Binding-site contacts:
Ligand atom O2 contacts residue LYS136 of chain 1.D at 2.6 Å (salt-bridge).
Ligand atom N3 contacts residue LYS136 of chain 1.C at 3.0 Å (salt-bridge).
Ligand atom O5' contacts residue LYS105 of chain 1.D at 3.7 Å.
Ligand atom C4' contacts residue SER137 of chain 1.C at 3.8 Å.
Ligand atom O2 contacts residue LEU135 of chain 1.D at 3.5 Å.
Ligand atom P contacts residue GLY61 of chain 1.E at 3.7 Å.
Ligand atom O3' contacts residue TYR107 of chain 1.D at 3.7 Å.
Ligand atom O2 contacts residue LEU135 of chain 1.C at 3.2 Å.
Ligand atom C5' contacts residue TYR107 of chain 1.D at 3.7 Å (hydrophobic).
Ligand atom O2 contacts residue LYS136 of chain 1.C at 2.8 Å.
Ligand atom OP1 contacts residue GLY62 of chain 1.E at 3.3 Å.
Ligand atom OP1 contacts residue GLY134 of chain 1.D at 3.7 Å.
Ligand atom OP1 contacts residue TYR107 of chain 1.D at 3.2 Å.
Ligand atom N1 contacts residue LEU135 of chain 1.D at 3.6 Å.
Ligand atom N3 contacts residue LYS136 of chain 1.D at 3.1 Å (salt-bridge).
Ligand atom N3 contacts residue LEU135 of chain 1.D at 3.6 Å.
Ligand atom O4' contacts residue SER137 of chain 1.C at 3.5 Å.
Ligand atom OP2 contacts residue GLY62 of chain 1.E at 3.8 Å.
Ligand atom C2 contacts residue LYS136 of chain 1.D at 3.2 Å.
Ligand atom N4 contacts residue GLU133 of chain 1.D at 3.6 Å (salt-bridge).
Ligand atom N3 contacts residue LEU135 of chain 1.C at 3.8 Å.
Ligand atom C2 contacts residue LEU135 of chain 1.D at 3.4 Å (hydrophobic).
Ligand atom O2 contacts residue SER137 of chain 1.D at 3.1 Å (h-bond).
Ligand atom O2 contacts residue SER137 of chain 1.C at 3.3 Å (h-bond).
Ligand atom P contacts residue LYS105 of chain 1.D at 3.8 Å.
Ligand atom O5' contacts residue GLY62 of chain 1.D at 3.9 Å.
Ligand atom C5' contacts residue GLU133 of chain 1.D at 3.6 Å.
Ligand atom N4 contacts residue GLY134 of chain 1.D at 3.3 Å.
Ligand atom OP2 contacts residue LYS105 of chain 1.D at 3.1 Å (salt-bridge).
Ligand atom O3' contacts residue LYS105 of chain 1.D at 3.7 Å.
Ligand atom N4 contacts residue LYS136 of chain 1.C at 3.3 Å.
Ligand atom OP2 contacts residue GLY61 of chain 1.E at 3.2 Å (h-bond).
Ligand atom C2' contacts residue GLY62 of chain 1.D at 3.7 Å.
Ligand atom O5' contacts residue GLY63 of chain 1.D at 3.4 Å.
Ligand atom C2' contacts residue LEU140 of chain 1.C at 3.9 Å (hydrophobic).
Ligand atom O3' contacts residue GLY62 of chain 1.D at 3.4 Å (h-bond).
Ligand atom C5' contacts residue SER137 of chain 1.C at 3.8 Å.
Ligand atom C2 contacts residue LEU135 of chain 1.C at 3.5 Å (hydrophobic).
Ligand atom C2 contacts residue LYS136 of chain 1.C at 3.4 Å.
Ligand atom OP1 contacts residue GLY61 of chain 1.E at 3.2 Å (h-bond).

Sequence of chain 1.C:
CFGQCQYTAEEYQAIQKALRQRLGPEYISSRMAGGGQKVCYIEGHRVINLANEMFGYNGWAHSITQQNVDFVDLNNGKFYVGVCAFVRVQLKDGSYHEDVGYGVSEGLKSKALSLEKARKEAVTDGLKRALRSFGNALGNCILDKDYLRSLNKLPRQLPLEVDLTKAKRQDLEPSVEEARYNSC

The small molecule below binds the protein below.
Small molecule (SMILES): Nc1ccn([C@H]2C[C@H](O[P](=O)(O)OC[C@H]3O[C@@H](n4ccc(N)nc4=O)C[C@@H]3O[P](=O)(O)OC[C@H]3O[C@@H](n4ccc(N)nc4=O)C[C@@H]3O[P](=O)(O)OC[C@H]3O[C@@H](n4ccc(N)nc4=O)C[C@@H]3O[P](=O)(O)OC[C@H]3O[C@@H](n4ccc(N)nc4=O)C[C@@H]3O[P](=O)(O)OC[C@H]3O[C@@H](n4ccc(N)nc4=O)C[C@@H]3O[P](=O)(O)OC[C@H]3O[C@@H](n4ccc(N)nc4=O)C[C@@H]3O[P](=O)(O)OC[C@H]3O[C@@H](n4ccc(N)nc4=O)C[C@@H]3O[P](=O)(O)OC[C@H]3O[C@@H](n4ccc(N)nc4=O)C[C@@H]3O)[C@@H](CO)O2)c(=O)n1

Sequence of chain 1.E:
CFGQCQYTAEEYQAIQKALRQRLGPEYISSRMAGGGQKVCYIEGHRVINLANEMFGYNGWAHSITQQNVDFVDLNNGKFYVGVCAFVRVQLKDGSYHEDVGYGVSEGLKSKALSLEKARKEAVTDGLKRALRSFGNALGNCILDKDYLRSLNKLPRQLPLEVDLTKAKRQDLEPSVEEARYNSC

Sequence of chain 1.D:
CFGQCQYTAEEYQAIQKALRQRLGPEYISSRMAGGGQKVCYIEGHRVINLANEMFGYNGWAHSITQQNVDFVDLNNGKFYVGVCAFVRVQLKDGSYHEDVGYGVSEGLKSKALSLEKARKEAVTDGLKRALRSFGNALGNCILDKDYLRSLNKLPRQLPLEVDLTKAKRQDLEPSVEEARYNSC